Binding-site contacts:
Ligand atom FE contacts residue CYS79 of chain 1.B at 2.4 Å.
Ligand atom C1 contacts residue CYS579 of chain 1.B at 3.1 Å (hydrophobic).
Ligand atom N1 contacts residue VAL530 of chain 1.B at 3.7 Å.
Ligand atom C3 contacts residue CYS579 of chain 1.B at 3.1 Å (hydrophobic).
Ligand atom N2 contacts residue ARG509 of chain 1.B at 2.9 Å (salt-bridge).
Ligand atom O3 contacts residue LEU512 of chain 1.B at 3.6 Å.
Ligand atom C2 contacts residue CYS79 of chain 1.B at 3.2 Å (hydrophobic).
Ligand atom N1 contacts residue CYS579 of chain 1.B at 3.5 Å.
Ligand atom O3 contacts residue PRO531 of chain 1.B at 3.5 Å.
Ligand atom O3 contacts residue HIS83 of chain 1.B at 3.4 Å (h-bond).
Ligand atom C3 contacts residue PRO531 of chain 1.B at 3.8 Å (hydrophobic).
Ligand atom N1 contacts residue CYS576 of chain 1.B at 4.1 Å.
Ligand atom N1 contacts residue ARG509 of chain 1.B at 3.8 Å.
Ligand atom N2 contacts residue CYS79 of chain 1.B at 3.6 Å.
Ligand atom N2 contacts residue PRO508 of chain 1.B at 3.3 Å.
Ligand atom FE contacts residue 3NI1 of chain 1.M at 2.9 Å.
Ligand atom N1 contacts residue THR532 of chain 1.B at 2.8 Å (h-bond).
Ligand atom O3 contacts residue ALA507 of chain 1.B at 3.5 Å.
Ligand atom O3 contacts residue VAL530 of chain 1.B at 3.4 Å.
Ligand atom O3 contacts residue VAL82 of chain 1.B at 3.5 Å.
Ligand atom C2 contacts residue ALA507 of chain 1.B at 3.6 Å (hydrophobic).
Ligand atom C2 contacts residue PRO508 of chain 1.B at 4.2 Å (hydrophobic).
Ligand atom C3 contacts residue CYS79 of chain 1.B at 3.2 Å (hydrophobic).
Ligand atom C1 contacts residue 3NI1 of chain 1.M at 4.0 Å.
Ligand atom C1 contacts residue PRO531 of chain 1.B at 3.8 Å (hydrophobic).
Ligand atom C1 contacts residue CYS576 of chain 1.B at 3.9 Å (hydrophobic).
Ligand atom O3 contacts residue CYS579 of chain 1.B at 3.9 Å.
Ligand atom C3 contacts residue VAL82 of chain 1.B at 3.8 Å (hydrophobic).
Ligand atom C3 contacts residue VAL530 of chain 1.B at 3.5 Å (hydrophobic).
Ligand atom C3 contacts residue ALA507 of chain 1.B at 3.8 Å (hydrophobic).
Ligand atom C2 contacts residue 3NI1 of chain 1.M at 4.1 Å.
Ligand atom C1 contacts residue VAL530 of chain 1.B at 3.7 Å (hydrophobic).
Ligand atom O3 contacts residue CYS79 of chain 1.B at 4.1 Å.
Ligand atom FE contacts residue CYS579 of chain 1.B at 2.4 Å.
Ligand atom C3 contacts residue HIS83 of chain 1.B at 3.5 Å.
Ligand atom C2 contacts residue ARG509 of chain 1.B at 3.4 Å.
Ligand atom N2 contacts residue ALA507 of chain 1.B at 3.3 Å.
Ligand atom N1 contacts residue PRO531 of chain 1.B at 3.5 Å.
Ligand atom C1 contacts residue ARG509 of chain 1.B at 3.7 Å.
Ligand atom C1 contacts residue THR532 of chain 1.B at 3.8 Å.

Sequence of chain 1.B:
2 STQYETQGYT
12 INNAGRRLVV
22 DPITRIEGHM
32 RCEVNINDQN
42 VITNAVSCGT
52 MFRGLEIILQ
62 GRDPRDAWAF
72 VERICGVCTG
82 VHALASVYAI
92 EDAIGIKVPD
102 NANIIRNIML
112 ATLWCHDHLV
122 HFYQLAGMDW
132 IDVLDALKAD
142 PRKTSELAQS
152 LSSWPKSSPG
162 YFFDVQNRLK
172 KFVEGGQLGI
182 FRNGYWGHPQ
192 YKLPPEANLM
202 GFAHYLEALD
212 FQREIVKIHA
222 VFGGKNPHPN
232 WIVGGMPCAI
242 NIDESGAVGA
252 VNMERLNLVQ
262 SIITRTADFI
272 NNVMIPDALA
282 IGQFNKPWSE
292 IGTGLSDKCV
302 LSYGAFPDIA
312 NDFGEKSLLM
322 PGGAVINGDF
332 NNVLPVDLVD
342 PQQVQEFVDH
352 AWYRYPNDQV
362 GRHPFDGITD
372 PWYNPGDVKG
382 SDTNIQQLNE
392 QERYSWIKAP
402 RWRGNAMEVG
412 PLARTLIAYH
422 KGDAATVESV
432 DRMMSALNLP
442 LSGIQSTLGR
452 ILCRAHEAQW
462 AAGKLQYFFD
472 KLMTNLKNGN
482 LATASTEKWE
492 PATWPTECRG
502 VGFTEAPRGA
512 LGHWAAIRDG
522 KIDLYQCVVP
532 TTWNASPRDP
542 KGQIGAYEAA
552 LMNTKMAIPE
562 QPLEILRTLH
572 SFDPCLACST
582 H

The protein below binds the small molecule below.
Small molecule (SMILES): N#C[Fe](=C=O)C#N